The protein below binds the small molecule below.
Small molecule (SMILES): O=C(O)CCC(=O)C(=O)O

Sequence of chain 1.A:
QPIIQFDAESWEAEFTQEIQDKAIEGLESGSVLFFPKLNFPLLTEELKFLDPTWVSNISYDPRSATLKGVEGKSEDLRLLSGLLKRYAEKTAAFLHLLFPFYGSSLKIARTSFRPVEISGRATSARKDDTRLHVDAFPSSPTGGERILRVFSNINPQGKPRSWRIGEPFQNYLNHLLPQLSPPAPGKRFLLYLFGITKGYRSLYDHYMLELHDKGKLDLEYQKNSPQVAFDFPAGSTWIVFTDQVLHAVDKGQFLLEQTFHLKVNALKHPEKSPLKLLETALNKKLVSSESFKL

Binding-site contacts:
Ligand atom C1 contacts residue ASP148 of chain 1.A at 4.2 Å.
Ligand atom C1 contacts residue HIS260 of chain 1.A at 3.9 Å.
Ligand atom O2 contacts residue FE1 of chain 1.B at 4.1 Å.
Ligand atom C1 contacts residue ARG162 of chain 1.A at 3.4 Å.
Ligand atom O5 contacts residue ASP142 of chain 1.A at 3.1 Å (salt-bridge).
Ligand atom C5 contacts residue TRP176 of chain 1.A at 3.7 Å (hydrophobic).
Ligand atom C3 contacts residue VAL262 of chain 1.A at 4.1 Å (hydrophobic).
Ligand atom O1 contacts residue ARG162 of chain 1.A at 3.0 Å (salt-bridge).
Ligand atom C2 contacts residue ASP142 of chain 1.A at 3.5 Å.
Ligand atom O1 contacts residue ASP148 of chain 1.A at 3.0 Å (salt-bridge).
Ligand atom O5 contacts residue HIS260 of chain 1.A at 3.2 Å (h-bond).
Ligand atom C3 contacts residue ASP142 of chain 1.A at 3.8 Å.
Ligand atom O4 contacts residue ARG127 of chain 1.A at 3.1 Å (salt-bridge).
Ligand atom C1 contacts residue ARG127 of chain 1.A at 3.8 Å.
Ligand atom O2 contacts residue ARG162 of chain 1.A at 3.1 Å (salt-bridge).
Ligand atom O4 contacts residue LEU268 of chain 1.A at 3.7 Å.
Ligand atom C5 contacts residue LEU268 of chain 1.A at 3.9 Å (hydrophobic).
Ligand atom C2 contacts residue ARG127 of chain 1.A at 4.1 Å.
Ligand atom O4 contacts residue VAL262 of chain 1.A at 3.8 Å.
Ligand atom O3 contacts residue ARG174 of chain 1.A at 2.7 Å (salt-bridge).
Ligand atom O5 contacts residue FE1 of chain 1.B at 2.2 Å.
Ligand atom C5 contacts residue ARG127 of chain 1.A at 3.6 Å.
Ligand atom C4 contacts residue TRP176 of chain 1.A at 3.8 Å (hydrophobic).
Ligand atom C5 contacts residue VAL262 of chain 1.A at 3.7 Å (hydrophobic).
Ligand atom O2 contacts residue PHE164 of chain 1.A at 3.5 Å.
Ligand atom C4 contacts residue VAL262 of chain 1.A at 3.8 Å (hydrophobic).
Ligand atom O1 contacts residue FE1 of chain 1.B at 2.1 Å.
Ligand atom C2 contacts residue HIS260 of chain 1.A at 3.9 Å.
Ligand atom O3 contacts residue VAL262 of chain 1.A at 3.6 Å.
Ligand atom O3 contacts residue LEU268 of chain 1.A at 3.8 Å.
Ligand atom C2 contacts residue FE1 of chain 1.B at 2.9 Å.
Ligand atom C4 contacts residue ARG127 of chain 1.A at 3.8 Å.
Ligand atom O5 contacts residue HIS146 of chain 1.A at 3.2 Å (h-bond).
Ligand atom O3 contacts residue TRP176 of chain 1.A at 2.8 Å (h-bond).
Ligand atom C1 contacts residue FE1 of chain 1.B at 2.9 Å.
Ligand atom C3 contacts residue ARG127 of chain 1.A at 3.4 Å.
Ligand atom O1 contacts residue HIS260 of chain 1.A at 3.2 Å (h-bond).
Ligand atom O2 contacts residue ARG127 of chain 1.A at 2.8 Å (salt-bridge).
Ligand atom O4 contacts residue ARG174 of chain 1.A at 2.9 Å (salt-bridge).
Ligand atom C5 contacts residue ARG174 of chain 1.A at 3.5 Å.